Binding-site contacts:
Ligand atom C7 contacts residue ASN32 of chain 2.A at 3.7 Å.
Ligand atom O6 contacts residue THR34 of chain 2.A at 4.0 Å.
Ligand atom C4 contacts residue ASN32 of chain 2.A at 4.0 Å.
Ligand atom O6 contacts residue ALA33 of chain 2.A at 3.8 Å.
Ligand atom C6 contacts residue ASN49 of chain 2.B at 3.9 Å.
Ligand atom C3 contacts residue ASN32 of chain 2.A at 3.7 Å.
Ligand atom C2 contacts residue ASN32 of chain 2.A at 2.4 Å.
Ligand atom O5 contacts residue ALA33 of chain 2.A at 4.5 Å.
Ligand atom C5 contacts residue ASN32 of chain 2.A at 3.6 Å.
Ligand atom O7 contacts residue ASN32 of chain 2.A at 3.6 Å.
Ligand atom C1 contacts residue THR312 of chain 2.A at 4.2 Å.
Ligand atom O7 contacts residue TRP21 of chain 2.B at 3.9 Å.
Ligand atom O7 contacts residue THR312 of chain 2.A at 4.3 Å.
Ligand atom O5 contacts residue THR312 of chain 2.A at 4.2 Å.
Ligand atom O6 contacts residue ASN32 of chain 2.A at 4.3 Å.
Ligand atom N2 contacts residue ASN32 of chain 2.A at 3.0 Å (h-bond).
Ligand atom O5 contacts residue ASN32 of chain 2.A at 2.3 Å (h-bond).
Ligand atom C1 contacts residue ASN32 of chain 2.A at 1.4 Å.

This small molecule binds to this protein.
Small molecule (SMILES): CC(=O)N[C@H]1[C@H](O[C@H]2[C@H](O)[C@@H](NC(C)=O)CO[C@@H]2CO)O[C@H](CO)[C@@H](O[C@@H]2O[C@H](CO[C@H]3O[C@H](CO)[C@@H](O)[C@H](O)[C@@H]3O)[C@@H](O)[C@H](O)[C@@H]2O)[C@@H]1O

Sequence of chain 2.A:
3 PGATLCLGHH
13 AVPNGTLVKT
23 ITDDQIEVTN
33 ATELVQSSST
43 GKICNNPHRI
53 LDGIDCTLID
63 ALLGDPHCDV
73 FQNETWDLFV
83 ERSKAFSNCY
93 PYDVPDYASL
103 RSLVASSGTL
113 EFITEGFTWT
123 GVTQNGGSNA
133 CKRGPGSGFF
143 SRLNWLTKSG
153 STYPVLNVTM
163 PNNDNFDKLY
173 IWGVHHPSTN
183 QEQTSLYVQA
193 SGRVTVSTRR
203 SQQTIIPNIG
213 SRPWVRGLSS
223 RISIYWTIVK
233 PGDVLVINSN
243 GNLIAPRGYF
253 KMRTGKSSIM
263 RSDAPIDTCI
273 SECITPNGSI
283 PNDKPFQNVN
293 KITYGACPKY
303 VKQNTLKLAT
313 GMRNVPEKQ

Sequence of chain 2.B:
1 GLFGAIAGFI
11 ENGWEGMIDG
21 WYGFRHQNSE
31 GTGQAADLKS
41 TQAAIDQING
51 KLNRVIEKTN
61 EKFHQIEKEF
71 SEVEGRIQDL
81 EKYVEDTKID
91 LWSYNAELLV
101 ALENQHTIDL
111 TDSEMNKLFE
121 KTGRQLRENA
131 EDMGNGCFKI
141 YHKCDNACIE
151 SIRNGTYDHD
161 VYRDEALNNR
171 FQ